The protein below binds the small molecule below.
Small molecule (SMILES): CC(=O)N[C@H]1[C@H](O[C@H]2[C@H](O)[C@@H](NC(C)=O)CO[C@@H]2CO)O[C@H](CO)[C@@H](O)[C@@H]1O

Sequence of chain 1.J:
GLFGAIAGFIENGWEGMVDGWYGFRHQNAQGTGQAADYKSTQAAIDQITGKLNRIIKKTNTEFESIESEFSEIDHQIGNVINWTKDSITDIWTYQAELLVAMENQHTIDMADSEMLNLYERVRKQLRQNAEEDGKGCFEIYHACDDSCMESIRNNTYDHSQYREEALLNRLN

Binding-site contacts:
Ligand atom O7 contacts residue GLU64 of chain 1.H at 4.4 Å.
Ligand atom O5 contacts residue ASN82 of chain 1.J at 2.4 Å (h-bond).
Ligand atom C7 contacts residue ASN82 of chain 1.J at 3.6 Å.
Ligand atom C4 contacts residue ASN82 of chain 1.J at 4.3 Å.
Ligand atom C8 contacts residue GLY78 of chain 1.J at 4.0 Å.
Ligand atom C7 contacts residue ASN79 of chain 1.J at 3.3 Å.
Ligand atom C8 contacts residue ASN79 of chain 1.J at 3.0 Å.
Ligand atom C7 contacts residue HIS75 of chain 1.J at 4.4 Å.
Ligand atom N2 contacts residue ASN79 of chain 1.J at 4.5 Å.
Ligand atom C5 contacts residue ASN82 of chain 1.J at 3.7 Å.
Ligand atom C7 contacts residue GLU106 of chain 1.G at 4.3 Å.
Ligand atom C2 contacts residue ASN82 of chain 1.J at 2.5 Å.
Ligand atom O7 contacts residue ARG295 of chain 1.I at 4.5 Å.
Ligand atom C1 contacts residue ASN82 of chain 1.J at 1.5 Å.
Ligand atom C8 contacts residue HIS75 of chain 1.J at 3.6 Å.
Ligand atom N2 contacts residue ASN82 of chain 1.J at 3.0 Å (h-bond).
Ligand atom C3 contacts residue ASN82 of chain 1.J at 3.8 Å.
Ligand atom O7 contacts residue ASN82 of chain 1.J at 3.8 Å.
Ligand atom O7 contacts residue HIS75 of chain 1.J at 4.2 Å.
Ligand atom O7 contacts residue GLU106 of chain 1.G at 3.2 Å (salt-bridge).
Ligand atom O7 contacts residue ASN79 of chain 1.J at 3.0 Å (h-bond).
Ligand atom O6 contacts residue ASN82 of chain 1.J at 4.5 Å.

Sequence of chain 1.H:
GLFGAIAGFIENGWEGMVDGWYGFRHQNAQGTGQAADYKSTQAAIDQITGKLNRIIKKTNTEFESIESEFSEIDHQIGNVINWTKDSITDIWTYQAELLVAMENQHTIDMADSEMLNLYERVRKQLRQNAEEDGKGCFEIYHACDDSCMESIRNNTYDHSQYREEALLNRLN

Sequence of chain 1.I:
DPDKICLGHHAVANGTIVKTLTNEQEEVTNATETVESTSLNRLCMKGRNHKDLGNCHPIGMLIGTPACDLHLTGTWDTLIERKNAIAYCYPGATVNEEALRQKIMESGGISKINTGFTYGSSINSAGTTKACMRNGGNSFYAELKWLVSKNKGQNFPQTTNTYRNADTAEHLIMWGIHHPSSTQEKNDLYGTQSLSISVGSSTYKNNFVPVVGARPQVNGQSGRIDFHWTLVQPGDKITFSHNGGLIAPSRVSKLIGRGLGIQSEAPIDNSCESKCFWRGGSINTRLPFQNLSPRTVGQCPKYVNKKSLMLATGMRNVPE

Sequence of chain 1.G:
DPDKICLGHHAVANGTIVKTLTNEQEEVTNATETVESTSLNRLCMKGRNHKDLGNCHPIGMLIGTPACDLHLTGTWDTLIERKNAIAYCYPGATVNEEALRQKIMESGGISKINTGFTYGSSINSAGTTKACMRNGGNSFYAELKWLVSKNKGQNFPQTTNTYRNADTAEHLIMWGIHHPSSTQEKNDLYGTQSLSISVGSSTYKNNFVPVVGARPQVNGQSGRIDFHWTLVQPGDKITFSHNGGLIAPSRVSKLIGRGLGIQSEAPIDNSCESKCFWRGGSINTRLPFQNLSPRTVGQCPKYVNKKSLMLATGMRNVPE